Sequence of chain 1.C:
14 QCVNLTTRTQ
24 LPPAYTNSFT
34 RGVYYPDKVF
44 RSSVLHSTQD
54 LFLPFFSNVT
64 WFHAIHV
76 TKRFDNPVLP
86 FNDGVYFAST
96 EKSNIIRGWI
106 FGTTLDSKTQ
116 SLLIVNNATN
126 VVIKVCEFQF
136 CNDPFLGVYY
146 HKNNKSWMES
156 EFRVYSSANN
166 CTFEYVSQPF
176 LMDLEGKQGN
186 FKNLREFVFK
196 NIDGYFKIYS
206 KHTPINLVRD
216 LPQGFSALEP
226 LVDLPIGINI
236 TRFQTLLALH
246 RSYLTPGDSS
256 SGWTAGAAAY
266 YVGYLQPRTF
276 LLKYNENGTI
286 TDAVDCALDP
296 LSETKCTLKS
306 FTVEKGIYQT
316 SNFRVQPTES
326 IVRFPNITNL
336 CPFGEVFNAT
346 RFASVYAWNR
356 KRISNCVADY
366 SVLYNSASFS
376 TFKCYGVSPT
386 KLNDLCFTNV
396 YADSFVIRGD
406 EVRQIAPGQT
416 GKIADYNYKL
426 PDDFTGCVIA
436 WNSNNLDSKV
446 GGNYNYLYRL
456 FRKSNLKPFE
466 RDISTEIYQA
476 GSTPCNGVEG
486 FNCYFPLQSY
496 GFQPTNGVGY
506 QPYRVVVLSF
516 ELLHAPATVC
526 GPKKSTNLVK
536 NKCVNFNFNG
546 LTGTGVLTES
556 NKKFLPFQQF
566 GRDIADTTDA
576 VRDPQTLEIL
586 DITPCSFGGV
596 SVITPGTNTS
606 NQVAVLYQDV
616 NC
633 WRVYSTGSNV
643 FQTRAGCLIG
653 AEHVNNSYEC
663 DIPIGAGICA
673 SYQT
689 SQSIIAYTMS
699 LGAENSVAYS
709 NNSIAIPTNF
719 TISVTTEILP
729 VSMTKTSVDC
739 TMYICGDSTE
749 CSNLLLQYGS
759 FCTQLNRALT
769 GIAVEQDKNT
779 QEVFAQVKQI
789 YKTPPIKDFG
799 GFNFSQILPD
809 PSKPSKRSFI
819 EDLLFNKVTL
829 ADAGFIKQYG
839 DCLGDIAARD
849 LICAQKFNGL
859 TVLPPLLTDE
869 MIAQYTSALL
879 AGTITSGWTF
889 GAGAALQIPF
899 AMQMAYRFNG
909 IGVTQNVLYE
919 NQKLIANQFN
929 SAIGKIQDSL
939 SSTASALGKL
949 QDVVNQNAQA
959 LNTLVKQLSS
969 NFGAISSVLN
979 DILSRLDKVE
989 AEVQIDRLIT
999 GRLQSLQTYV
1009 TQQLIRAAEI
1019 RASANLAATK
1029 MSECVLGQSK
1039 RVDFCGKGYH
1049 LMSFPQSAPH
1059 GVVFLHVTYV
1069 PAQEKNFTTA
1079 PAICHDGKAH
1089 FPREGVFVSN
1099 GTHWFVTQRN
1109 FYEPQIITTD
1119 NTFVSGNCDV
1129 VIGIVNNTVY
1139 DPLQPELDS

The protein below binds the small molecule below.
Small molecule (SMILES): CC(=O)N[C@H]1[C@H](O[C@H]2[C@H](O)[C@@H](NC(C)=O)CO[C@@H]2CO)O[C@H](CO)[C@@H](O)[C@@H]1O

Binding-site contacts:
Ligand atom N2 contacts residue ASN1134 of chain 1.C at 2.9 Å (h-bond).
Ligand atom C4 contacts residue ASN1134 of chain 1.C at 4.2 Å.
Ligand atom O7 contacts residue ASN1134 of chain 1.C at 3.7 Å.
Ligand atom C5 contacts residue ASN1134 of chain 1.C at 3.6 Å.
Ligand atom C7 contacts residue ASN1134 of chain 1.C at 3.3 Å.
Ligand atom O6 contacts residue ASN1134 of chain 1.C at 4.5 Å.
Ligand atom C3 contacts residue ASN1134 of chain 1.C at 3.8 Å.
Ligand atom O5 contacts residue ASN1134 of chain 1.C at 2.3 Å (h-bond).
Ligand atom C2 contacts residue ASN1134 of chain 1.C at 2.5 Å.
Ligand atom C1 contacts residue ASN1134 of chain 1.C at 1.4 Å.
Ligand atom C8 contacts residue ASN1134 of chain 1.C at 3.9 Å.